Sequence of chain 1.I:
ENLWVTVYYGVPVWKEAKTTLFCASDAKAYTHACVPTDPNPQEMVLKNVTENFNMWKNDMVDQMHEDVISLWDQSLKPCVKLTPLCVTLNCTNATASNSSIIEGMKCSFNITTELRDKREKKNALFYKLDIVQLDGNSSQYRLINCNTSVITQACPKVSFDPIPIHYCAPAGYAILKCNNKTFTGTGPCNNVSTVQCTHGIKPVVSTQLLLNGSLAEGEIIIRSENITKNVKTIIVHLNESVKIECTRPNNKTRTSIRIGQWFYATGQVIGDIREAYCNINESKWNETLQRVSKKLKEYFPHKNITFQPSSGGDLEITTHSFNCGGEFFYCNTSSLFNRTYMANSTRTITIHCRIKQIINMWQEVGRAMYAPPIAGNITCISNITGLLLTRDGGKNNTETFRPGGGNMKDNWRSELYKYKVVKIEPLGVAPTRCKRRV

Binding-site contacts:
Ligand atom C1 contacts residue ASN145 of chain 1.I at 3.3 Å.
Ligand atom C8 contacts residue SER143 of chain 1.I at 4.2 Å.
Ligand atom C8 contacts residue LYS156 of chain 1.I at 4.2 Å.
Ligand atom O7 contacts residue SER143 of chain 1.I at 2.7 Å (h-bond).
Ligand atom O7 contacts residue ASN124 of chain 1.I at 3.8 Å.
Ligand atom C7 contacts residue SER143 of chain 1.I at 3.8 Å.
Ligand atom N2 contacts residue ASN145 of chain 1.I at 3.1 Å (h-bond).
Ligand atom C2 contacts residue ASN145 of chain 1.I at 3.0 Å.
Ligand atom O7 contacts residue ASN145 of chain 1.I at 4.3 Å.
Ligand atom O7 contacts residue PHE144 of chain 1.I at 3.6 Å (h-bond).
Ligand atom C7 contacts residue ASN124 of chain 1.I at 4.2 Å.
Ligand atom O3 contacts residue ASN145 of chain 1.I at 4.3 Å.
Ligand atom C8 contacts residue ASN124 of chain 1.I at 3.9 Å.
Ligand atom C3 contacts residue ASN145 of chain 1.I at 4.2 Å.
Ligand atom O7 contacts residue LYS156 of chain 1.I at 4.3 Å.
Ligand atom O5 contacts residue ASN145 of chain 1.I at 4.2 Å.
Ligand atom C7 contacts residue ASN145 of chain 1.I at 3.9 Å.

A small-molecule ligand and the protein it binds are described below.
Small molecule (SMILES): CC(=O)N[C@@H]1[C@@H](O)[C@H](O)[C@@H](CO)O[C@H]1O